Sequence of chain 1.A:
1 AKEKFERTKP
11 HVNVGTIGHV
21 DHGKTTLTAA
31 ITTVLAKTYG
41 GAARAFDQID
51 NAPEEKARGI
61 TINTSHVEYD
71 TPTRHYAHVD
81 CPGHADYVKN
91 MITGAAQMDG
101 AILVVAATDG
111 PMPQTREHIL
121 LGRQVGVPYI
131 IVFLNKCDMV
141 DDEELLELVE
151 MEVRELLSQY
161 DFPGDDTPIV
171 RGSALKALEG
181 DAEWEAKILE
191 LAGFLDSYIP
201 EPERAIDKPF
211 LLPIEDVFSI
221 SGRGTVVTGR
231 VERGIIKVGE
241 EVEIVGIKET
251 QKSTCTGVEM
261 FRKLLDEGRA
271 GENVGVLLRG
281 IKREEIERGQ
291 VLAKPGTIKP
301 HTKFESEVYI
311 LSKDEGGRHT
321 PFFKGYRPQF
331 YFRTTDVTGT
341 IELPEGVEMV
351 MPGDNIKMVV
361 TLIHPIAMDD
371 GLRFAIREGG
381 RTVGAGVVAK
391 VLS

A protein and the small-molecule ligand that binds it are described below.
Small molecule (SMILES): Nc1nc2c(ncn2[C@@H]2O[C@H](CO[P](=O)(O)O[P](=O)(O)NP(=O)(O)O)[C@@H](O)[C@H]2O)c(=O)[nH]1

Binding-site contacts:
Ligand atom PG contacts residue MG1 of chain 1.F at 2.8 Å.
Ligand atom C8 contacts residue THR26 of chain 1.A at 3.3 Å.
Ligand atom O4' contacts residue LYS136 of chain 1.A at 2.9 Å (salt-bridge).
Ligand atom O1G contacts residue THR25 of chain 1.A at 3.1 Å (h-bond).
Ligand atom C5' contacts residue ASP21 of chain 1.A at 3.1 Å.
Ligand atom O2B contacts residue THR25 of chain 1.A at 2.6 Å (h-bond).
Ligand atom O3G contacts residue MG1 of chain 1.F at 2.8 Å.
Ligand atom O2B contacts residue MG1 of chain 1.F at 2.3 Å.
Ligand atom O2G contacts residue LYS24 of chain 1.A at 2.7 Å (salt-bridge).
Ligand atom N3 contacts residue LYS136 of chain 1.A at 3.2 Å (salt-bridge).
Ligand atom O6 contacts residue LYS136 of chain 1.A at 3.0 Å (salt-bridge).
Ligand atom O3G contacts residue ILE60 of chain 1.A at 2.6 Å (h-bond).
Ligand atom O6 contacts residue ASN135 of chain 1.A at 3.0 Å (h-bond).
Ligand atom O2A contacts residue THR25 of chain 1.A at 3.2 Å.
Ligand atom PG contacts residue LYS24 of chain 1.A at 3.3 Å.
Ligand atom PG contacts residue ILE60 of chain 1.A at 3.3 Å.
Ligand atom O1G contacts residue THR61 of chain 1.A at 3.2 Å.
Ligand atom N2 contacts residue MET139 of chain 1.A at 3.3 Å.
Ligand atom N3B contacts residue MG1 of chain 1.F at 3.3 Å.
Ligand atom N7 contacts residue ASN135 of chain 1.A at 3.0 Å (h-bond).
Ligand atom O1B contacts residue LYS24 of chain 1.A at 3.0 Å.
Ligand atom PB contacts residue MG1 of chain 1.F at 3.2 Å.
Ligand atom N3B contacts residue ASP21 of chain 1.A at 3.1 Å (salt-bridge).
Ligand atom O6 contacts residue ALA174 of chain 1.A at 3.3 Å (h-bond).
Ligand atom O1A contacts residue THR26 of chain 1.A at 3.0 Å.
Ligand atom O1A contacts residue GLY23 of chain 1.A at 2.6 Å (h-bond).
Ligand atom O6 contacts residue SER173 of chain 1.A at 3.1 Å (h-bond).
Ligand atom C4 contacts residue LYS136 of chain 1.A at 3.0 Å.
Ligand atom O1B contacts residue GLY23 of chain 1.A at 3.0 Å (h-bond).
Ligand atom O1G contacts residue MG1 of chain 1.F at 1.9 Å.
Ligand atom C6 contacts residue LYS136 of chain 1.A at 3.2 Å.
Ligand atom N1 contacts residue ASP138 of chain 1.A at 2.8 Å (salt-bridge).
Ligand atom O2G contacts residue VAL20 of chain 1.A at 3.1 Å.
Ligand atom O2G contacts residue GLY83 of chain 1.A at 2.9 Å (h-bond).
Ligand atom N1 contacts residue LEU175 of chain 1.A at 3.3 Å.
Ligand atom O1B contacts residue HIS22 of chain 1.A at 3.2 Å (h-bond).
Ligand atom N9 contacts residue LYS136 of chain 1.A at 3.1 Å (salt-bridge).
Ligand atom O2A contacts residue MG1 of chain 1.F at 2.8 Å.
Ligand atom O2B contacts residue LYS24 of chain 1.A at 3.1 Å.
Ligand atom N3B contacts residue LYS24 of chain 1.A at 3.1 Å (salt-bridge).